Binding-site contacts:
Ligand atom CBF contacts residue TRP97 of chain 1.B at 3.8 Å (hydrophobic).
Ligand atom CAI contacts residue LYS71 of chain 1.B at 3.6 Å.
Ligand atom CAA contacts residue LEU81 of chain 1.B at 3.7 Å (hydrophobic).
Ligand atom CAZ contacts residue THR82 of chain 1.B at 3.9 Å.
Ligand atom N contacts residue GLU88 of chain 1.B at 2.9 Å (salt-bridge).
Ligand atom CAM contacts residue LEU81 of chain 1.B at 3.4 Å (hydrophobic).
Ligand atom CA contacts residue ASP83 of chain 1.B at 3.3 Å.
Ligand atom CAA contacts residue GLU88 of chain 1.B at 3.9 Å.
Ligand atom CAM contacts residue GLY80 of chain 1.B at 3.4 Å.
Ligand atom CB contacts residue GLU88 of chain 1.B at 3.4 Å.
Ligand atom CAI contacts residue LEU81 of chain 1.B at 3.3 Å (hydrophobic).
Ligand atom CAJ contacts residue LYS71 of chain 1.B at 4.0 Å.
Ligand atom CAI contacts residue VAL72 of chain 1.B at 3.4 Å (hydrophobic).
Ligand atom CA contacts residue THR82 of chain 1.B at 3.4 Å.
Ligand atom NAX contacts residue THR82 of chain 1.B at 2.8 Å (h-bond).
Ligand atom NAB contacts residue ASP83 of chain 1.B at 3.7 Å.
Ligand atom CAA contacts residue TRP84 of chain 1.B at 3.7 Å (hydrophobic).
Ligand atom CAM contacts residue THR82 of chain 1.B at 3.5 Å.
Ligand atom OAF contacts residue THR82 of chain 1.B at 2.9 Å (h-bond).
Ligand atom OAE contacts residue THR82 of chain 1.B at 3.4 Å (h-bond).
Ligand atom CAV contacts residue TYR98 of chain 1.B at 3.8 Å (hydrophobic).
Ligand atom CAJ contacts residue LEU66 of chain 1.B at 3.7 Å (hydrophobic).
Ligand atom CAA contacts residue THR82 of chain 1.B at 3.5 Å.
Ligand atom C contacts residue THR82 of chain 1.B at 3.6 Å.
Ligand atom CAG contacts residue VAL72 of chain 1.B at 3.7 Å (hydrophobic).
Ligand atom CAG contacts residue LEU66 of chain 1.B at 3.6 Å (hydrophobic).
Ligand atom CAG contacts residue LYS71 of chain 1.B at 3.6 Å.
Ligand atom CBH contacts residue THR82 of chain 1.B at 3.9 Å.
Ligand atom CAJ contacts residue LYS73 of chain 1.B at 3.3 Å.
Ligand atom CAI contacts residue THR82 of chain 1.B at 4.0 Å.
Ligand atom CB contacts residue GLN93 of chain 1.B at 3.3 Å.
Ligand atom CAN contacts residue LYS73 of chain 1.B at 3.4 Å.
Ligand atom CAR contacts residue ASP83 of chain 1.B at 3.7 Å.
Ligand atom CA contacts residue GLU88 of chain 1.B at 3.6 Å.
Ligand atom OAF contacts residue LEU81 of chain 1.B at 3.5 Å.
Ligand atom NAW contacts residue GLY80 of chain 1.B at 3.7 Å.
Ligand atom CBI contacts residue GLY80 of chain 1.B at 3.5 Å.
Ligand atom O contacts residue TRP97 of chain 1.B at 3.3 Å.
Ligand atom CAI contacts residue GLY80 of chain 1.B at 3.7 Å.
Ligand atom N contacts residue ASP83 of chain 1.B at 3.5 Å (salt-bridge).

The small molecule below binds the protein below.
Small molecule (SMILES): CC[C@H](N)C(=O)N[C@@H]1C(=O)N2[C@@H](CC[C@@H]1CN)CC[C@H]2C(=O)NC(c1ccccc1)c1ccccc1

Sequence of chain 1.B:
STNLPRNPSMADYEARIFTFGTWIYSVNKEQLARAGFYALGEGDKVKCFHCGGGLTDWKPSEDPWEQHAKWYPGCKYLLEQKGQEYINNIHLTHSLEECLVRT